A small-molecule ligand and the protein it binds are described below.
Small molecule (SMILES): OCC1CCN(c2ncccc2Oc2ccc(Nc3nc4ccccc4[nH]3)cc2)CC1

Binding-site contacts:
Ligand atom O2 contacts residue THR234 of chain 2.A at 2.8 Å (h-bond).
Ligand atom C13 contacts residue GLY274 of chain 2.A at 3.7 Å.
Ligand atom C20 contacts residue TYR73 of chain 2.A at 3.7 Å (hydrophobic).
Ligand atom N3 contacts residue GLY274 of chain 2.A at 3.7 Å.
Ligand atom C12 contacts residue MET262 of chain 2.A at 3.6 Å (hydrophobic).
Ligand atom C1 contacts residue SO41 of chain 2.I at 3.6 Å.
Ligand atom C17 contacts residue VAL271 of chain 2.A at 3.8 Å (hydrophobic).
Ligand atom C24 contacts residue ALA238 of chain 2.A at 3.5 Å (hydrophobic).
Ligand atom N1 contacts residue LEU224 of chain 2.A at 3.5 Å.
Ligand atom C14 contacts residue MET262 of chain 2.A at 3.8 Å (hydrophobic).
Ligand atom C1 contacts residue PHE245 of chain 2.A at 3.6 Å (hydrophobic).
Ligand atom N4 contacts residue GLY274 of chain 2.A at 3.6 Å.
Ligand atom C13 contacts residue MET262 of chain 2.A at 3.7 Å (hydrophobic).
Ligand atom C10 contacts residue MET262 of chain 2.A at 3.7 Å (hydrophobic).
Ligand atom C18 contacts residue VAL271 of chain 2.A at 3.7 Å (hydrophobic).
Ligand atom C9 contacts residue MET262 of chain 2.A at 3.8 Å (hydrophobic).
Ligand atom C12 contacts residue GLY274 of chain 2.A at 3.8 Å.
Ligand atom C16 contacts residue PRO261 of chain 2.A at 3.6 Å (hydrophobic).
Ligand atom C24 contacts residue THR234 of chain 2.A at 3.5 Å.
Ligand atom C17 contacts residue GLU270 of chain 2.A at 3.6 Å.
Ligand atom N5 contacts residue TYR242 of chain 2.A at 2.7 Å (h-bond).
Ligand atom C10 contacts residue GLN275 of chain 2.A at 3.6 Å.
Ligand atom C11 contacts residue PHE245 of chain 2.A at 3.5 Å (hydrophobic).
Ligand atom C18 contacts residue TYR242 of chain 2.A at 3.8 Å (hydrophobic).
Ligand atom C12 contacts residue TYR242 of chain 2.A at 3.7 Å (hydrophobic).
Ligand atom C8 contacts residue PHE278 of chain 2.A at 3.5 Å (hydrophobic).
Ligand atom C16 contacts residue GLU270 of chain 2.A at 3.6 Å.
Ligand atom C14 contacts residue TYR242 of chain 2.A at 3.5 Å (hydrophobic).
Ligand atom C15 contacts residue MET262 of chain 2.A at 3.8 Å (hydrophobic).
Ligand atom C2 contacts residue SO41 of chain 2.I at 3.7 Å.
Ligand atom C3 contacts residue LEU224 of chain 2.A at 3.6 Å (hydrophobic).
Ligand atom C11 contacts residue GLN275 of chain 2.A at 3.4 Å.
Ligand atom C10 contacts residue TYR242 of chain 2.A at 3.2 Å (hydrophobic).
Ligand atom C19 contacts residue TYR73 of chain 2.A at 3.3 Å (hydrophobic).
Ligand atom N3 contacts residue MET262 of chain 2.A at 3.7 Å.
Ligand atom N4 contacts residue MET262 of chain 2.A at 3.8 Å.
Ligand atom C7 contacts residue PHE278 of chain 2.A at 3.5 Å (hydrophobic).
Ligand atom C6 contacts residue GLN275 of chain 2.A at 3.6 Å.
Ligand atom C17 contacts residue PRO261 of chain 2.A at 3.7 Å (hydrophobic).
Ligand atom C17 contacts residue LYS267 of chain 2.A at 3.7 Å.

Sequence of chain 2.A:
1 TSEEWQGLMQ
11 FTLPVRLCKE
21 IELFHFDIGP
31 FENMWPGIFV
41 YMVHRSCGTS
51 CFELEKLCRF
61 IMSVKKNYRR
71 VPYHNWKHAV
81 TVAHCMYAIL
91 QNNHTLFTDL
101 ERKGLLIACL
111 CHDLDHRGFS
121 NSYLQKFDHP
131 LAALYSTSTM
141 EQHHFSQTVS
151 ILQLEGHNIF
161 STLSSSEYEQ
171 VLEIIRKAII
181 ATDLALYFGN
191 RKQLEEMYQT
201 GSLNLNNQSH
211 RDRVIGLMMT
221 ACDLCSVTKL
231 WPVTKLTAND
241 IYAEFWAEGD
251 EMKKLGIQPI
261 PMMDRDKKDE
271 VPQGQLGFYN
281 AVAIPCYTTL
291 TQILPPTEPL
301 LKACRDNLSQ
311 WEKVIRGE